Sequence of chain 51.A:
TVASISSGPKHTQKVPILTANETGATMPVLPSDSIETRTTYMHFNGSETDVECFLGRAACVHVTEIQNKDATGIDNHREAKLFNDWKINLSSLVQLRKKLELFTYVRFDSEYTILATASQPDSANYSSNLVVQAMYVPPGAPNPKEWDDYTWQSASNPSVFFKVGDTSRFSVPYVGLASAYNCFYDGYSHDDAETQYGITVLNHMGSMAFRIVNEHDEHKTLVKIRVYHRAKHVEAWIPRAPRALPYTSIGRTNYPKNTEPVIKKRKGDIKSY

Sequence of chain 52.C:
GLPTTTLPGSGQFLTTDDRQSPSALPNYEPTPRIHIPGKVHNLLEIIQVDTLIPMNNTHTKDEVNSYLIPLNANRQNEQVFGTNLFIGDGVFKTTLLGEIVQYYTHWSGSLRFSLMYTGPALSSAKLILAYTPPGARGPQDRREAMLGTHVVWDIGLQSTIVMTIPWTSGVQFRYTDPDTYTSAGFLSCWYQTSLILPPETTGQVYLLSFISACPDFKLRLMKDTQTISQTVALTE

Sequence of chain 51.C:
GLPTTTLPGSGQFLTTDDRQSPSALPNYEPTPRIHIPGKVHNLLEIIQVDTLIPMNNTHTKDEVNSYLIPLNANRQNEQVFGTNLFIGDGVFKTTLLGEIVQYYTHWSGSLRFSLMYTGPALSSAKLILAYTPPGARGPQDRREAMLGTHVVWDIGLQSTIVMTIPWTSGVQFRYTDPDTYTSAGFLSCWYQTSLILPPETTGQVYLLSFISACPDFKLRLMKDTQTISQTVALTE

The small molecule below binds the protein below.
Small molecule (SMILES): Cc1cc(CCCCCCCOc2ccc(C3=N[C@@H](C)CO3)cc2Cl)on1

Binding-site contacts:
Ligand atom C1C contacts residue TYR152 of chain 51.A at 3.9 Å (hydrophobic).
Ligand atom C7C contacts residue TYR128 of chain 51.A at 3.5 Å (hydrophobic).
Ligand atom C4 contacts residue TYR152 of chain 51.A at 3.7 Å (hydrophobic).
Ligand atom N3A contacts residue ASN219 of chain 51.A at 3.4 Å (h-bond).
Ligand atom C31 contacts residue ALA150 of chain 51.A at 3.5 Å (hydrophobic).
Ligand atom C3 contacts residue PRO174 of chain 51.A at 3.7 Å (hydrophobic).
Ligand atom C3 contacts residue PHE186 of chain 51.A at 3.9 Å (hydrophobic).
Ligand atom C6C contacts residue VAL191 of chain 51.A at 3.3 Å (hydrophobic).
Ligand atom C4 contacts residue PHE186 of chain 51.A at 3.7 Å (hydrophobic).
Ligand atom O1 contacts residue PHE186 of chain 51.A at 3.8 Å.
Ligand atom CL1 contacts residue ASN105 of chain 51.A at 3.3 Å.
Ligand atom C31 contacts residue VAL176 of chain 51.A at 3.3 Å (hydrophobic).
Ligand atom N2 contacts residue PRO174 of chain 51.A at 3.7 Å.
Ligand atom O1 contacts residue TYR152 of chain 51.A at 3.9 Å.
Ligand atom CM1 contacts residue CYS199 of chain 51.A at 3.8 Å (hydrophobic).
Ligand atom N2 contacts residue ALA24 of chain 51.C at 3.1 Å.
Ligand atom O1B contacts residue MET221 of chain 51.A at 3.8 Å.
Ligand atom C5C contacts residue ILE104 of chain 51.A at 4.0 Å (hydrophobic).
Ligand atom C2B contacts residue TYR197 of chain 51.A at 3.3 Å (hydrophobic).
Ligand atom C5C contacts residue TYR128 of chain 51.A at 3.7 Å (hydrophobic).
Ligand atom C5A contacts residue VAL122 of chain 51.A at 3.9 Å (hydrophobic).
Ligand atom C2C contacts residue VAL188 of chain 51.A at 2.8 Å (hydrophobic).
Ligand atom O1 contacts residue VAL188 of chain 51.A at 3.8 Å.
Ligand atom C31 contacts residue SER175 of chain 51.A at 3.5 Å.
Ligand atom C5A contacts residue CYS199 of chain 51.A at 3.9 Å (hydrophobic).
Ligand atom C3B contacts residue LEU106 of chain 51.A at 3.8 Å (hydrophobic).
Ligand atom C4A contacts residue ASN198 of chain 51.A at 3.9 Å.
Ligand atom O1 contacts residue ALA24 of chain 51.C at 3.4 Å.
Ligand atom C5 contacts residue TYR152 of chain 51.A at 3.6 Å (hydrophobic).
Ligand atom C5 contacts residue PHE186 of chain 51.A at 3.7 Å (hydrophobic).
Ligand atom C31 contacts residue PRO174 of chain 51.A at 3.3 Å (hydrophobic).
Ligand atom O1A contacts residue VAL122 of chain 51.A at 4.0 Å.
Ligand atom C4C contacts residue TYR152 of chain 51.A at 3.9 Å (hydrophobic).
Ligand atom CL1 contacts residue ILE104 of chain 51.A at 3.6 Å.
Ligand atom CL1 contacts residue MET221 of chain 51.A at 3.8 Å.
Ligand atom C3B contacts residue TYR197 of chain 51.A at 3.3 Å (hydrophobic).
Ligand atom N2 contacts residue PHE186 of chain 51.A at 4.0 Å.
Ligand atom C3C contacts residue VAL188 of chain 51.A at 3.3 Å (hydrophobic).
Ligand atom C3C contacts residue TYR128 of chain 51.A at 3.6 Å (hydrophobic).
Ligand atom C4B contacts residue LEU106 of chain 51.A at 3.7 Å (hydrophobic).